Sequence of chain 23.E:
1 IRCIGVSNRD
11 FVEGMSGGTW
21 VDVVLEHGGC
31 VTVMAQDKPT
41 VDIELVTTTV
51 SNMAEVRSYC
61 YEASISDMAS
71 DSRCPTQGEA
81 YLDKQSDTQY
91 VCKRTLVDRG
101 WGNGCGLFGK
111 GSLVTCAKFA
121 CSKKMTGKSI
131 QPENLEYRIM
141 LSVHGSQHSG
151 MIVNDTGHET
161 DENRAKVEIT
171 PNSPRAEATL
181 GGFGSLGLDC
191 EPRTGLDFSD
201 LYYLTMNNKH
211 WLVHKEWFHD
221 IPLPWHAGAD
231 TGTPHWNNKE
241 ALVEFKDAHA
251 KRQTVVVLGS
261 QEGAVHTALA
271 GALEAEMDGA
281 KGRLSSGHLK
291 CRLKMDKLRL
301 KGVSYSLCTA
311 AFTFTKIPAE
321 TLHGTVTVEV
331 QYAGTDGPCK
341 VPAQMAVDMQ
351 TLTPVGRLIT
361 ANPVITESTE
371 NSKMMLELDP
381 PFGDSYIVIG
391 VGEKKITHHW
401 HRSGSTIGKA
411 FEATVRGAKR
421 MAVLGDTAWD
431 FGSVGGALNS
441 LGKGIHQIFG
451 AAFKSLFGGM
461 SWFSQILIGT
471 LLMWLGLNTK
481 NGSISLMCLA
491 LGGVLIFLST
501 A

Binding-site contacts:
Ligand atom N2 contacts residue THR156 of chain 23.E at 3.6 Å (h-bond).
Ligand atom O6 contacts residue MET151 of chain 23.E at 3.4 Å.
Ligand atom O5 contacts residue ASN154 of chain 23.E at 4.0 Å.
Ligand atom C8 contacts residue THR156 of chain 23.E at 4.0 Å.
Ligand atom C1 contacts residue THR156 of chain 23.E at 3.6 Å.
Ligand atom C1 contacts residue ASN154 of chain 23.E at 3.4 Å.
Ligand atom C2 contacts residue ASN154 of chain 23.E at 3.5 Å.
Ligand atom O7 contacts residue ASN154 of chain 23.E at 2.6 Å (h-bond).
Ligand atom C7 contacts residue THR156 of chain 23.E at 3.9 Å.
Ligand atom C2 contacts residue THR156 of chain 23.E at 4.2 Å.
Ligand atom C7 contacts residue ASN154 of chain 23.E at 3.3 Å.
Ligand atom C6 contacts residue MET151 of chain 23.E at 4.5 Å (hydrophobic).
Ligand atom C8 contacts residue ASN154 of chain 23.E at 3.6 Å.
Ligand atom N2 contacts residue ASN154 of chain 23.E at 3.8 Å.

A protein and the small-molecule ligand that binds it are described below.
Small molecule (SMILES): CC(=O)N[C@H]1[C@H](O[C@H]2[C@H](O)[C@@H](NC(C)=O)CO[C@@H]2CO)O[C@H](CO)[C@@H](O)[C@@H]1O